Sequence of chain 1.C:
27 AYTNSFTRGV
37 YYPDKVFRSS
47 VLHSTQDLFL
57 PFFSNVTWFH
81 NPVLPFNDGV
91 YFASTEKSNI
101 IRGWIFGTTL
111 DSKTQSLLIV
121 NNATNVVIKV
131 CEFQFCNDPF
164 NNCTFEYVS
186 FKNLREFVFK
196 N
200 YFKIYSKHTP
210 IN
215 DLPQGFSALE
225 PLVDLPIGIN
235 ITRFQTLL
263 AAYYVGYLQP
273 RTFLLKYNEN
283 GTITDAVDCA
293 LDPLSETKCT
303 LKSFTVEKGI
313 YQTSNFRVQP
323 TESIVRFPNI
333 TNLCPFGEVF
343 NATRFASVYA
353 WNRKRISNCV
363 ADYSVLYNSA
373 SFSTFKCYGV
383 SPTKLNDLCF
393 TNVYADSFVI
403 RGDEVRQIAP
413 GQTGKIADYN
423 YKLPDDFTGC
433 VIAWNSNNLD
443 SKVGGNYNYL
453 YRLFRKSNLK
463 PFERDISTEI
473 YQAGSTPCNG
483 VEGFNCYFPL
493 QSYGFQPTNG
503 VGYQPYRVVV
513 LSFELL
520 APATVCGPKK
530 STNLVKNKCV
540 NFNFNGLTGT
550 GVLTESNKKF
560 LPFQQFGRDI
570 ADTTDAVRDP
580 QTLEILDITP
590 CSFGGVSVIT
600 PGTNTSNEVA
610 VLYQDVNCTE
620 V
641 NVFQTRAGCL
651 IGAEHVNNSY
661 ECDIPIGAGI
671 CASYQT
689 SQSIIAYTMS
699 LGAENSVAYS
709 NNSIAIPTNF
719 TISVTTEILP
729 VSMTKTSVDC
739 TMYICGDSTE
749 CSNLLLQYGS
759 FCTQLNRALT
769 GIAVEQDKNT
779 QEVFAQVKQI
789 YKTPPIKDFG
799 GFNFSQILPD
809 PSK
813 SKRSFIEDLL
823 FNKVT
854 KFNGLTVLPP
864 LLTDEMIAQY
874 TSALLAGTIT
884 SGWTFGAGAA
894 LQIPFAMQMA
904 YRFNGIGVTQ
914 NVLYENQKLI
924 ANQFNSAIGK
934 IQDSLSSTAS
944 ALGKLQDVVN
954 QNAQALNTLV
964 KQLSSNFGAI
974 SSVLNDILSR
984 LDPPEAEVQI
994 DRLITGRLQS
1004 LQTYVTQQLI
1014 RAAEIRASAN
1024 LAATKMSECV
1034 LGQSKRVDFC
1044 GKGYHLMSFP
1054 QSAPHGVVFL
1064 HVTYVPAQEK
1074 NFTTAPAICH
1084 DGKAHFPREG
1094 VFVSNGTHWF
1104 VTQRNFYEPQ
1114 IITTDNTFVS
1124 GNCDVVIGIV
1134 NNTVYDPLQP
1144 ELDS

Binding-site contacts:
Ligand atom C3 contacts residue ASN709 of chain 1.C at 3.8 Å.
Ligand atom C1 contacts residue ASN709 of chain 1.C at 1.4 Å.
Ligand atom C2 contacts residue ASN709 of chain 1.C at 2.4 Å.
Ligand atom C8 contacts residue ASN709 of chain 1.C at 3.9 Å.
Ligand atom N2 contacts residue ASN709 of chain 1.C at 2.8 Å (h-bond).
Ligand atom C7 contacts residue ASN709 of chain 1.C at 3.2 Å.
Ligand atom C5 contacts residue ASN709 of chain 1.C at 3.7 Å.
Ligand atom C7 contacts residue GLY1131 of chain 1.C at 4.5 Å.
Ligand atom O7 contacts residue ASN709 of chain 1.C at 3.2 Å (h-bond).
Ligand atom O5 contacts residue ASN709 of chain 1.C at 2.4 Å (h-bond).
Ligand atom C8 contacts residue ASN710 of chain 1.C at 4.5 Å.
Ligand atom C8 contacts residue GLY1131 of chain 1.C at 3.7 Å.
Ligand atom C4 contacts residue ASN709 of chain 1.C at 4.2 Å.

The protein below binds the small molecule below.
Small molecule (SMILES): CC(=O)N[C@@H]1[C@@H](O)[C@H](O)[C@@H](CO)O[C@H]1O